Binding-site contacts:
Ligand atom C4 contacts residue SER161 of chain 1.A at 4.4 Å.
Ligand atom C4 contacts residue CYS162 of chain 1.A at 1.8 Å (hydrophobic).

This small molecule binds to this protein.
Small molecule (SMILES): Cc1c[nH]cn1

Sequence of chain 1.A:
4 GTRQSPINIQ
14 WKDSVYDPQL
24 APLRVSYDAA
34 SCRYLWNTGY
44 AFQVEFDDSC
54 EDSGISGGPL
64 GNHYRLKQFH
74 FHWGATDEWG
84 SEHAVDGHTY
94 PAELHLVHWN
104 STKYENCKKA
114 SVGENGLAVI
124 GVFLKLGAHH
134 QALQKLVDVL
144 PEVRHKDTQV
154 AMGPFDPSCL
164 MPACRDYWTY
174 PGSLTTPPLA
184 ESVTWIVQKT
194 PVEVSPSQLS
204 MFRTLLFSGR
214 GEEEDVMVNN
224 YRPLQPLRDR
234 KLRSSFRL